Binding-site contacts:
Ligand atom C3 contacts residue TRP88 of chain 1.B at 4.0 Å (hydrophobic).
Ligand atom C2 contacts residue TYR76 of chain 1.B at 3.7 Å (hydrophobic).
Ligand atom C3 contacts residue LYS37 of chain 1.B at 3.9 Å.
Ligand atom O4 contacts residue TYR76 of chain 1.B at 2.6 Å (h-bond).
Ligand atom O6 contacts residue TYR33 of chain 1.B at 4.0 Å.
Ligand atom C1 contacts residue TYR33 of chain 1.B at 4.0 Å (hydrophobic).
Ligand atom C5 contacts residue TYR76 of chain 1.B at 4.0 Å (hydrophobic).
Ligand atom O4 contacts residue TYR86 of chain 1.B at 3.7 Å.
Ligand atom C5 contacts residue TYR33 of chain 1.B at 4.0 Å (hydrophobic).
Ligand atom C1 contacts residue TYR76 of chain 1.B at 4.0 Å (hydrophobic).
Ligand atom O4 contacts residue HIS42 of chain 1.B at 2.9 Å (h-bond).
Ligand atom O2 contacts residue LYS37 of chain 1.B at 3.4 Å.
Ligand atom O6 contacts residue VAL40 of chain 1.B at 3.9 Å.
Ligand atom C3 contacts residue TYR33 of chain 1.B at 4.0 Å (hydrophobic).
Ligand atom O2 contacts residue GLN2 of chain 1.B at 3.9 Å.
Ligand atom O2 contacts residue TYR31 of chain 1.B at 2.9 Å.
Ligand atom O4 contacts residue TYR33 of chain 1.B at 3.9 Å.
Ligand atom C3 contacts residue GLU23 of chain 1.B at 3.7 Å.
Ligand atom C6 contacts residue TRP88 of chain 1.B at 3.8 Å (hydrophobic).
Ligand atom C6 contacts residue TYR31 of chain 1.B at 3.9 Å (hydrophobic).
Ligand atom C4 contacts residue TRP88 of chain 1.B at 3.9 Å (hydrophobic).
Ligand atom O3 contacts residue TRP5 of chain 1.B at 3.8 Å.
Ligand atom C4 contacts residue TYR76 of chain 1.B at 3.7 Å (hydrophobic).
Ligand atom O6 contacts residue LYS37 of chain 1.B at 3.5 Å (salt-bridge).
Ligand atom O3 contacts residue LYS37 of chain 1.B at 2.7 Å (salt-bridge).
Ligand atom O5 contacts residue TYR76 of chain 1.B at 3.4 Å (h-bond).
Ligand atom O3 contacts residue TYR31 of chain 1.B at 3.4 Å.
Ligand atom C4 contacts residue HIS42 of chain 1.B at 4.0 Å.
Ligand atom O5 contacts residue TYR33 of chain 1.B at 3.6 Å.
Ligand atom C1 contacts residue TRP5 of chain 1.B at 3.8 Å (hydrophobic).
Ligand atom C5 contacts residue TRP88 of chain 1.B at 4.0 Å (hydrophobic).
Ligand atom C6 contacts residue VAL40 of chain 1.B at 3.6 Å (hydrophobic).
Ligand atom O3 contacts residue GLU23 of chain 1.B at 2.8 Å (salt-bridge).
Ligand atom O3 contacts residue TYR86 of chain 1.B at 2.5 Å (h-bond).
Ligand atom C2 contacts residue TYR31 of chain 1.B at 3.7 Å (hydrophobic).
Ligand atom C6 contacts residue HIS42 of chain 1.B at 4.0 Å.
Ligand atom O6 contacts residue GLU19 of chain 1.B at 3.1 Å (salt-bridge).
Ligand atom C2 contacts residue LYS37 of chain 1.B at 3.9 Å.
Ligand atom C3 contacts residue TYR86 of chain 1.B at 3.8 Å (hydrophobic).
Ligand atom O6 contacts residue TYR31 of chain 1.B at 4.0 Å.

The small molecule below binds the protein below.
Small molecule (SMILES): OC[C@H]1O[C@@H](O[C@H]2[C@H](O)[C@@H](O)[C@H](O)O[C@@H]2CO)[C@H](O)[C@@H](O)[C@H]1O

Sequence of chain 1.B:
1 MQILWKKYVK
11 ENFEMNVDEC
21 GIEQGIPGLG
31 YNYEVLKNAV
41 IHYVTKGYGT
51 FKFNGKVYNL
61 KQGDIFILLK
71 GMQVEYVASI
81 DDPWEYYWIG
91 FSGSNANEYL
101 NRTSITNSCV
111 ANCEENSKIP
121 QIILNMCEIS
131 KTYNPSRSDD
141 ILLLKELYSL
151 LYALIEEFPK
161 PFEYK